The small molecule below binds the protein below.
Small molecule (SMILES): CC(=O)N[C@H]1[C@H](O[C@H]2[C@H](O)[C@@H](NC(C)=O)CO[C@@H]2CO)O[C@H](CO)[C@@H](O[C@@H]2O[C@H](CO)[C@@H](O)[C@H](O)[C@@H]2O)[C@@H]1O

Sequence of chain 10.A:
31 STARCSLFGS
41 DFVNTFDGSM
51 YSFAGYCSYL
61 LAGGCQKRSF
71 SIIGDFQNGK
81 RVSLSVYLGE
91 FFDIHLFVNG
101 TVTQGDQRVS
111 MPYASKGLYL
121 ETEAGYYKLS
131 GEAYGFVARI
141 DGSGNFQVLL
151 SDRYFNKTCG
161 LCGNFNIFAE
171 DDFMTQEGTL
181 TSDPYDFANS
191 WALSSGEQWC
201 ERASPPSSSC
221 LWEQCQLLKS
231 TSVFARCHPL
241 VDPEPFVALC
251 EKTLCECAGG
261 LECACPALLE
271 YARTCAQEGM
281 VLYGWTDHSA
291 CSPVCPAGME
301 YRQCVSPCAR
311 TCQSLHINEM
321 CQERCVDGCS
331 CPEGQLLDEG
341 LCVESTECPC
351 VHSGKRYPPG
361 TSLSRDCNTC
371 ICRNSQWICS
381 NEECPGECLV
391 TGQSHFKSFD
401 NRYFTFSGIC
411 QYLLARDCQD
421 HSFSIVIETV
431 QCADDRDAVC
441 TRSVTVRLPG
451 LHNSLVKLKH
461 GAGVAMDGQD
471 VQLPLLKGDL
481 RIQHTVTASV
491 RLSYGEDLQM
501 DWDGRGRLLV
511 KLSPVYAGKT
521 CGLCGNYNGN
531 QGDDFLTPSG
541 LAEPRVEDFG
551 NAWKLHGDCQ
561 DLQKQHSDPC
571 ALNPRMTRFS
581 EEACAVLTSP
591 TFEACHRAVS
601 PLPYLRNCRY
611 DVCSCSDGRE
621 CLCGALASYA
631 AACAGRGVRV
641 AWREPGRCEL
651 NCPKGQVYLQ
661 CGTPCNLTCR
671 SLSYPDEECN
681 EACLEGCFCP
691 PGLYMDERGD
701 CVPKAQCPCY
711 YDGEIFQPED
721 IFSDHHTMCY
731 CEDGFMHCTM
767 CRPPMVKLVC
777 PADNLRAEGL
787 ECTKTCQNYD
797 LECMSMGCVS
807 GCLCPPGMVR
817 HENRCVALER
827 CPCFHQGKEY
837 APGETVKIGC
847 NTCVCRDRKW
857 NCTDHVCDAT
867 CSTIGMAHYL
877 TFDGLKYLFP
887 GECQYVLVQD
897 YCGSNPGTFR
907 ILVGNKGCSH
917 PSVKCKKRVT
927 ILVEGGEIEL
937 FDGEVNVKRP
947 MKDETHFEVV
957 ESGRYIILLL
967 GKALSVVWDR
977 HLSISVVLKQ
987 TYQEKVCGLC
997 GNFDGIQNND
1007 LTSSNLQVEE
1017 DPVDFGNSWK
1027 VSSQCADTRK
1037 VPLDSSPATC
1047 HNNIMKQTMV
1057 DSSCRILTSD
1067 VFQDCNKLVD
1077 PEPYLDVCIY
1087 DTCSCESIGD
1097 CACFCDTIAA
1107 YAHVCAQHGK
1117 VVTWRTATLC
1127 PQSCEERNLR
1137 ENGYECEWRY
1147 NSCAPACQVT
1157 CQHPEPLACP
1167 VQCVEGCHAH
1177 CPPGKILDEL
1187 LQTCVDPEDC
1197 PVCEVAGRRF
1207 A

Binding-site contacts:
Ligand atom C2 contacts residue THR101 of chain 10.A at 4.4 Å.
Ligand atom C7 contacts residue PHE97 of chain 10.A at 4.0 Å (hydrophobic).
Ligand atom C8 contacts residue PHE97 of chain 10.A at 4.1 Å (hydrophobic).
Ligand atom C4 contacts residue ASN99 of chain 10.A at 4.2 Å.
Ligand atom C3 contacts residue ASN99 of chain 10.A at 3.8 Å.
Ligand atom C1 contacts residue THR101 of chain 10.A at 4.5 Å.
Ligand atom O7 contacts residue ASN99 of chain 10.A at 4.4 Å.
Ligand atom C8 contacts residue ASN99 of chain 10.A at 4.1 Å.
Ligand atom O7 contacts residue PHE97 of chain 10.A at 3.4 Å.
Ligand atom C2 contacts residue ASN99 of chain 10.A at 2.5 Å.
Ligand atom C8 contacts residue ARG108 of chain 10.A at 3.7 Å.
Ligand atom C6 contacts residue PHE97 of chain 10.A at 3.6 Å (hydrophobic).
Ligand atom O5 contacts residue PHE97 of chain 10.A at 4.1 Å.
Ligand atom C5 contacts residue PHE97 of chain 10.A at 3.9 Å (hydrophobic).
Ligand atom C1 contacts residue ASN99 of chain 10.A at 1.4 Å.
Ligand atom N2 contacts residue ASN99 of chain 10.A at 2.8 Å (h-bond).
Ligand atom C5 contacts residue ASN99 of chain 10.A at 3.7 Å.
Ligand atom C7 contacts residue THR101 of chain 10.A at 4.2 Å.
Ligand atom O5 contacts residue ASN99 of chain 10.A at 2.4 Å (h-bond).
Ligand atom O6 contacts residue PHE97 of chain 10.A at 4.3 Å.
Ligand atom C7 contacts residue ASN99 of chain 10.A at 3.8 Å.
Ligand atom C8 contacts residue THR101 of chain 10.A at 3.9 Å.
Ligand atom N2 contacts residue THR101 of chain 10.A at 3.4 Å (h-bond).
Ligand atom O6 contacts residue VAL82 of chain 10.A at 4.2 Å.